Binding-site contacts:
Ligand atom O36 contacts residue GLU109 of chain 1.A at 3.5 Å (salt-bridge).
Ligand atom C09 contacts residue CYS108 of chain 1.A at 3.6 Å (hydrophobic).
Ligand atom O36 contacts residue LEU147 of chain 1.A at 3.3 Å.
Ligand atom N03 contacts residue GLU109 of chain 1.A at 2.9 Å (salt-bridge).
Ligand atom C38 contacts residue GLN151 of chain 1.A at 3.1 Å.
Ligand atom C07 contacts residue HIS288 of chain 1.A at 3.5 Å.
Ligand atom C34 contacts residue THR285 of chain 1.A at 3.6 Å.
Ligand atom C28 contacts residue ASP48 of chain 1.A at 3.2 Å.
Ligand atom O27 contacts residue CYS108 of chain 1.A at 2.9 Å (h-bond).
Ligand atom N39 contacts residue GLN151 of chain 1.A at 2.7 Å (h-bond).
Ligand atom C16 contacts residue ASP281 of chain 1.A at 3.5 Å.
Ligand atom N40 contacts residue GLN151 of chain 1.A at 2.7 Å (h-bond).
Ligand atom N40 contacts residue GLU109 of chain 1.A at 3.3 Å (salt-bridge).
Ligand atom C31 contacts residue GLU109 of chain 1.A at 3.3 Å.
Ligand atom N37 contacts residue GLU109 of chain 1.A at 2.8 Å (salt-bridge).
Ligand atom N12 contacts residue GLY283 of chain 1.A at 3.1 Å (h-bond).
Ligand atom O01 contacts residue SER284 of chain 1.A at 3.2 Å.
Ligand atom O32 contacts residue CYS108 of chain 1.A at 3.5 Å (h-bond).
Ligand atom N40 contacts residue PHE148 of chain 1.A at 3.2 Å.
Ligand atom C10 contacts residue CYS108 of chain 1.A at 3.4 Å (hydrophobic).
Ligand atom N37 contacts residue LEU147 of chain 1.A at 3.6 Å.
Ligand atom C38 contacts residue GLU109 of chain 1.A at 3.6 Å.
Ligand atom O15 contacts residue ASP48 of chain 1.A at 2.5 Å (salt-bridge).
Ligand atom N41 contacts residue THR285 of chain 1.A at 2.7 Å (h-bond).
Ligand atom O27 contacts residue TYR107 of chain 1.A at 3.2 Å.
Ligand atom O01 contacts residue GLY283 of chain 1.A at 3.4 Å (h-bond).
Ligand atom C42 contacts residue THR285 of chain 1.A at 3.6 Å.
Ligand atom C33 contacts residue GLU109 of chain 1.A at 3.4 Å.
Ligand atom C02 contacts residue GLY283 of chain 1.A at 3.6 Å.
Ligand atom O32 contacts residue GLU109 of chain 1.A at 3.0 Å (salt-bridge).
Ligand atom N18 contacts residue GLY50 of chain 1.A at 2.9 Å (h-bond).
Ligand atom C33 contacts residue THR285 of chain 1.A at 3.6 Å.
Ligand atom O15 contacts residue ASP281 of chain 1.A at 2.5 Å (salt-bridge).
Ligand atom C14 contacts residue ASP281 of chain 1.A at 3.5 Å.
Ligand atom C09 contacts residue ILE407 of chain 1.A at 3.5 Å (hydrophobic).
Ligand atom C14 contacts residue ASP48 of chain 1.A at 3.4 Å.
Ligand atom O43 contacts residue THR285 of chain 1.A at 3.5 Å (h-bond).
Ligand atom C26 contacts residue GLY50 of chain 1.A at 3.5 Å.
Ligand atom O51 contacts residue LEU147 of chain 1.A at 3.6 Å.
Ligand atom O01 contacts residue THR285 of chain 1.A at 3.0 Å (h-bond).

Sequence of chain 1.A:
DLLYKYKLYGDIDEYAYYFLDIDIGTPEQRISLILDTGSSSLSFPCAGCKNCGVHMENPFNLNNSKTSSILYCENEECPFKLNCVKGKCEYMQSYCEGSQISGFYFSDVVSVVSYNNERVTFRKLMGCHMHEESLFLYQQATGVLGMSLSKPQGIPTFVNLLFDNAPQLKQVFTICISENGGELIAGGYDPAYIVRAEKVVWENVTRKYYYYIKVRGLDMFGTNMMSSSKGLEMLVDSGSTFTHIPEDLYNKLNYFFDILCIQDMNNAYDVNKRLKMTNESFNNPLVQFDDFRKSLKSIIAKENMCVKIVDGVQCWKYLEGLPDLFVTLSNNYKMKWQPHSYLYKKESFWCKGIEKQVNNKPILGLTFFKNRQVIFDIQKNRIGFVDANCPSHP

The small molecule below binds the protein below.
Small molecule (SMILES): [H]/N=C(/N)NOCC[C@H](NC(=O)OCc1ccccc1)C(=O)N[C@H](C(=O)N[C@@H](CC(C)C)[C@@H](O)CC(=O)NCCc1ccccc1)C1CCCCC1